Binding-site contacts:
Ligand atom C1' contacts residue PHE277 of chain 12.A at 3.9 Å (hydrophobic).
Ligand atom C2' contacts residue PHE277 of chain 12.A at 2.8 Å (hydrophobic).
Ligand atom O3' contacts residue PHE277 of chain 12.A at 4.1 Å.
Ligand atom OP1 contacts residue PHE277 of chain 12.A at 4.1 Å.
Ligand atom OP1 contacts residue ARG10 of chain 12.A at 3.8 Å.
Ligand atom C3' contacts residue PHE277 of chain 12.A at 3.6 Å (hydrophobic).

Sequence of chain 12.A:
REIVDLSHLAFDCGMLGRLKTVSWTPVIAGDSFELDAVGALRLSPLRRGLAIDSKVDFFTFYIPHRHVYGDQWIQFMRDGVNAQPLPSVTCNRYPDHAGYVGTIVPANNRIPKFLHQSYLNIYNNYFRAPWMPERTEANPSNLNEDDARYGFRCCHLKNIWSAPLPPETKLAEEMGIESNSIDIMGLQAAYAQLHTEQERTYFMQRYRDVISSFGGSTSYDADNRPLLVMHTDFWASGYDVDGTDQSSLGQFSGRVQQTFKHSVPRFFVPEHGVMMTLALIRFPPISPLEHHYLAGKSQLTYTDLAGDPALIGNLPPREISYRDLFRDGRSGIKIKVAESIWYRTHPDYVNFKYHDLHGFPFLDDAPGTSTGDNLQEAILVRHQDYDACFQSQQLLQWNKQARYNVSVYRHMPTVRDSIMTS

The protein below binds the small molecule below.
Small molecule (SMILES): Nc1ccn([C@H]2C[C@H](O)[C@@H](COP(=O)(O)O)O2)c(=O)n1